Sequence of chain 1.A:
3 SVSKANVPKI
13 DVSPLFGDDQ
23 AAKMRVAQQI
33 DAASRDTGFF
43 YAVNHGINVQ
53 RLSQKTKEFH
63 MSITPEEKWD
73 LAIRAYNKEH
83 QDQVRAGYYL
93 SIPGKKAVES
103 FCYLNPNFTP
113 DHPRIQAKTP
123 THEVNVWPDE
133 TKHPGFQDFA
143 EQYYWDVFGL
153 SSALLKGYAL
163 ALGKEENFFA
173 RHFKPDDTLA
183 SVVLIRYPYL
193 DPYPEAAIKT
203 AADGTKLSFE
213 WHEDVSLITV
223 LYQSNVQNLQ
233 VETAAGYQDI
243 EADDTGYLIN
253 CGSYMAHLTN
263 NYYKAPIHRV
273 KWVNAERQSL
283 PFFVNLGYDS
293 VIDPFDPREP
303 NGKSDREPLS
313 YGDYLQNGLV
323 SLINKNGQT

The small molecule below binds the protein below.
Small molecule (SMILES): N[C@H](CCS)C(=O)O

Binding-site contacts:
Ligand atom CB contacts residue CYS1 of chain 1.I at 3.5 Å (hydrophobic).
Ligand atom C contacts residue CYS1 of chain 1.I at 3.5 Å (hydrophobic).
Ligand atom N contacts residue ILE187 of chain 1.A at 4.4 Å.
Ligand atom OXT contacts residue ILE187 of chain 1.A at 4.0 Å.
Ligand atom SD contacts residue HIS270 of chain 1.A at 3.6 Å (h-bond).
Ligand atom OXT contacts residue TYR189 of chain 1.A at 2.7 Å (h-bond).
Ligand atom C contacts residue TYR189 of chain 1.A at 3.6 Å (hydrophobic).
Ligand atom SD contacts residue CYS1 of chain 1.I at 3.7 Å.
Ligand atom OXT contacts residue VAL272 of chain 1.A at 3.9 Å.
Ligand atom C contacts residue VAL272 of chain 1.A at 4.1 Å (hydrophobic).
Ligand atom CB contacts residue SER281 of chain 1.A at 3.9 Å.
Ligand atom CB contacts residue FE1 of chain 1.B at 4.2 Å.
Ligand atom SD contacts residue VAL272 of chain 1.A at 3.9 Å.
Ligand atom CA contacts residue ILE187 of chain 1.A at 3.7 Å (hydrophobic).
Ligand atom C contacts residue ILE187 of chain 1.A at 3.7 Å (hydrophobic).
Ligand atom O contacts residue TYR189 of chain 1.A at 3.6 Å.
Ligand atom CG contacts residue VAL272 of chain 1.A at 4.2 Å (hydrophobic).
Ligand atom CG contacts residue LEU223 of chain 1.A at 4.2 Å (hydrophobic).
Ligand atom O contacts residue SER281 of chain 1.A at 2.6 Å (h-bond).
Ligand atom CA contacts residue CYS1 of chain 1.I at 2.5 Å (hydrophobic).
Ligand atom O contacts residue GLN225 of chain 1.A at 3.8 Å.
Ligand atom C contacts residue SER281 of chain 1.A at 3.6 Å.
Ligand atom N contacts residue CYS1 of chain 1.I at 1.3 Å.
Ligand atom OXT contacts residue CYS1 of chain 1.I at 3.6 Å.
Ligand atom O contacts residue VAL272 of chain 1.A at 4.2 Å.
Ligand atom CA contacts residue SER281 of chain 1.A at 3.9 Å.
Ligand atom O contacts residue ILE187 of chain 1.A at 4.0 Å.
Ligand atom SD contacts residue HIS214 of chain 1.A at 3.2 Å (h-bond).
Ligand atom N contacts residue FE1 of chain 1.B at 4.3 Å.
Ligand atom SD contacts residue LEU231 of chain 1.A at 4.2 Å.
Ligand atom CG contacts residue LEU231 of chain 1.A at 3.8 Å (hydrophobic).
Ligand atom CB contacts residue LEU223 of chain 1.A at 4.2 Å (hydrophobic).
Ligand atom CG contacts residue CYS1 of chain 1.I at 4.4 Å (hydrophobic).
Ligand atom CG contacts residue FE1 of chain 1.B at 3.6 Å.
Ligand atom SD contacts residue FE1 of chain 1.B at 2.5 Å.